Sequence of chain 1.A:
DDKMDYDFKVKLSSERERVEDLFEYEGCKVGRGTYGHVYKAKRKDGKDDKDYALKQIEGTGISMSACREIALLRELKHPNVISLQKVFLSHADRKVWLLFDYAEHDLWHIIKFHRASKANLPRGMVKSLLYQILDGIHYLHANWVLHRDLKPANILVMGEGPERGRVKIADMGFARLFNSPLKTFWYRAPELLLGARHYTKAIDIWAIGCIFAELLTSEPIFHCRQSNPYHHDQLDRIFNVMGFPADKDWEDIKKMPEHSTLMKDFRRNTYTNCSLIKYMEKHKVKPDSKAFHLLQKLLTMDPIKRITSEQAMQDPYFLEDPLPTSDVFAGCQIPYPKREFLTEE

Binding-site contacts:
Ligand atom C18 contacts residue ALA158 of chain 1.A at 3.4 Å (hydrophobic).
Ligand atom C11 contacts residue ALA103 of chain 1.A at 3.9 Å (hydrophobic).
Ligand atom C23 contacts residue ARG359 of chain 1.A at 3.9 Å.
Ligand atom C9 contacts residue PHE100 of chain 1.A at 3.7 Å (hydrophobic).
Ligand atom C26 contacts residue ARG359 of chain 1.A at 3.8 Å.
Ligand atom C11 contacts residue LEU161 of chain 1.A at 4.1 Å (hydrophobic).
Ligand atom S19 contacts residue ARG359 of chain 1.A at 4.0 Å.
Ligand atom C8 contacts residue LEU161 of chain 1.A at 3.9 Å (hydrophobic).
Ligand atom N12 contacts residue ASP101 of chain 1.A at 3.8 Å.
Ligand atom C25 contacts residue VAL30 of chain 1.A at 3.8 Å (hydrophobic).
Ligand atom C16 contacts residue LEU161 of chain 1.A at 3.9 Å (hydrophobic).
Ligand atom C1 contacts residue TYR35 of chain 1.A at 3.3 Å (hydrophobic).
Ligand atom N12 contacts residue ALA103 of chain 1.A at 3.1 Å (h-bond).
Ligand atom C1 contacts residue LYS55 of chain 1.A at 3.8 Å.
Ligand atom O4 contacts residue LYS55 of chain 1.A at 2.8 Å (salt-bridge).
Ligand atom O21 contacts residue HIS109 of chain 1.A at 3.2 Å.
Ligand atom C10 contacts residue PHE100 of chain 1.A at 3.9 Å (hydrophobic).
Ligand atom N12 contacts residue ALA53 of chain 1.A at 3.6 Å.
Ligand atom C14 contacts residue LEU161 of chain 1.A at 3.7 Å (hydrophobic).
Ligand atom C17 contacts residue ARG359 of chain 1.A at 3.5 Å.
Ligand atom C13 contacts residue ALA103 of chain 1.A at 3.4 Å (hydrophobic).
Ligand atom O21 contacts residue ARG359 of chain 1.A at 3.7 Å.
Ligand atom C13 contacts residue LEU161 of chain 1.A at 4.0 Å (hydrophobic).
Ligand atom N22 contacts residue ARG359 of chain 1.A at 3.4 Å (salt-bridge).
Ligand atom C16 contacts residue ARG359 of chain 1.A at 3.9 Å.
Ligand atom C18 contacts residue ASP106 of chain 1.A at 4.0 Å.
Ligand atom C3 contacts residue LYS55 of chain 1.A at 3.7 Å.
Ligand atom N12 contacts residue TYR102 of chain 1.A at 3.8 Å.
Ligand atom C1 contacts residue ASP176 of chain 1.A at 4.0 Å.
Ligand atom C11 contacts residue ALA53 of chain 1.A at 3.2 Å (hydrophobic).
Ligand atom C8 contacts residue ALA53 of chain 1.A at 3.7 Å (hydrophobic).
Ligand atom C23 contacts residue VAL30 of chain 1.A at 3.2 Å (hydrophobic).
Ligand atom C15 contacts residue ARG359 of chain 1.A at 4.0 Å.
Ligand atom C11 contacts residue ASP101 of chain 1.A at 3.4 Å.
Ligand atom N2 contacts residue VAL38 of chain 1.A at 3.6 Å.
Ligand atom C7 contacts residue LEU161 of chain 1.A at 3.7 Å (hydrophobic).
Ligand atom C24 contacts residue ARG359 of chain 1.A at 3.1 Å.
Ligand atom O21 contacts residue ASP106 of chain 1.A at 3.2 Å (salt-bridge).
Ligand atom C25 contacts residue ARG359 of chain 1.A at 3.3 Å.
Ligand atom C26 contacts residue VAL30 of chain 1.A at 3.7 Å (hydrophobic).

This protein binds this small molecule.
Small molecule (SMILES): CNC(=O)c1ccc2cncc(-c3ccc4c(c3)CS(=O)(=O)N4C)c2n1